Binding-site contacts:
Ligand atom O2 contacts residue ALA27 of chain 1.B at 3.2 Å (h-bond).
Ligand atom C6 contacts residue TYR176 of chain 1.B at 3.2 Å (hydrophobic).
Ligand atom O3 contacts residue LEU58 of chain 1.B at 3.2 Å.
Ligand atom C4 contacts residue TRP360 of chain 1.B at 3.7 Å (hydrophobic).
Ligand atom C6 contacts residue ASN173 of chain 1.B at 3.6 Å.
Ligand atom O3 contacts residue ASP83 of chain 1.B at 2.8 Å (salt-bridge).
Ligand atom O6 contacts residue ASN173 of chain 1.B at 2.9 Å (h-bond).
Ligand atom O2 contacts residue PRO81 of chain 1.B at 3.4 Å.
Ligand atom O5 contacts residue TYR175 of chain 1.B at 3.7 Å.
Ligand atom O2 contacts residue ASP28 of chain 1.B at 3.6 Å.
Ligand atom O3 contacts residue LYS282 of chain 1.B at 3.0 Å (salt-bridge).
Ligand atom C3 contacts residue ASP83 of chain 1.B at 3.6 Å.
Ligand atom O2 contacts residue LYS282 of chain 1.B at 3.5 Å.
Ligand atom O6 contacts residue ALA230 of chain 1.B at 3.2 Å.
Ligand atom C6 contacts residue ASP231 of chain 1.B at 2.9 Å.
Ligand atom C2 contacts residue ASP83 of chain 1.B at 3.4 Å.
Ligand atom O3 contacts residue ASN26 of chain 1.B at 2.7 Å (h-bond).
Ligand atom O3 contacts residue LEU59 of chain 1.B at 2.9 Å (h-bond).
Ligand atom C1 contacts residue TRP250 of chain 1.B at 3.6 Å (hydrophobic).
Ligand atom O2 contacts residue ASP83 of chain 1.B at 2.9 Å (salt-bridge).
Ligand atom C6 contacts residue TRP250 of chain 1.B at 3.4 Å (hydrophobic).
Ligand atom C4 contacts residue TRP250 of chain 1.B at 3.7 Å (hydrophobic).
Ligand atom O3 contacts residue ALA57 of chain 1.B at 3.6 Å.
Ligand atom C6 contacts residue ALA230 of chain 1.B at 3.6 Å (hydrophobic).
Ligand atom O3 contacts residue LYS60 of chain 1.B at 3.4 Å (salt-bridge).
Ligand atom O5 contacts residue TRP360 of chain 1.B at 3.2 Å.
Ligand atom O2 contacts residue ARG84 of chain 1.B at 2.8 Å (salt-bridge).
Ligand atom O6 contacts residue ASN234 of chain 1.B at 3.2 Å (h-bond).
Ligand atom O6 contacts residue ASP231 of chain 1.B at 2.3 Å (salt-bridge).
Ligand atom O3 contacts residue PRO81 of chain 1.B at 3.5 Å.
Ligand atom O6 contacts residue TYR176 of chain 1.B at 3.3 Å (h-bond).
Ligand atom O2 contacts residue GLU129 of chain 1.B at 2.5 Å (salt-bridge).
Ligand atom O2 contacts residue ASN26 of chain 1.B at 3.3 Å (h-bond).
Ligand atom O3 contacts residue ARG84 of chain 1.B at 3.3 Å.
Ligand atom O6 contacts residue ASN364 of chain 1.B at 3.2 Å (h-bond).
Ligand atom O5 contacts residue TRP250 of chain 1.B at 3.1 Å.
Ligand atom C5 contacts residue TRP250 of chain 1.B at 3.6 Å (hydrophobic).
Ligand atom C2 contacts residue GLU129 of chain 1.B at 3.4 Å.
Ligand atom C1 contacts residue TRP360 of chain 1.B at 3.7 Å (hydrophobic).
Ligand atom C6 contacts residue TRP360 of chain 1.B at 3.1 Å (hydrophobic).

The protein below binds the small molecule below.
Small molecule (SMILES): OC[C@H]1O[C@@H]2O[C@H]3[C@H](O)[C@@H](O)[C@@H](O[C@H]4[C@H](O)[C@@H](O)[C@@H](O[C@H]5[C@H](O)[C@@H](O)[C@@H](O[C@H]6[C@H](O)[C@@H](O)[C@@H](O[C@H]7[C@H](O)[C@@H](O)[C@@H](O[C@H]8[C@H](O)[C@@H](O)[C@@H](O[C@H]9[C@H](O)[C@@H](O)[C@@H](O[C@H]1[C@H](O)[C@H]2O)O[C@@H]9CO)O[C@@H]8CO)O[C@@H]7CO)O[C@@H]6CO)O[C@@H]5CO)O[C@@H]4CO)O[C@@H]3CO

Sequence of chain 1.B:
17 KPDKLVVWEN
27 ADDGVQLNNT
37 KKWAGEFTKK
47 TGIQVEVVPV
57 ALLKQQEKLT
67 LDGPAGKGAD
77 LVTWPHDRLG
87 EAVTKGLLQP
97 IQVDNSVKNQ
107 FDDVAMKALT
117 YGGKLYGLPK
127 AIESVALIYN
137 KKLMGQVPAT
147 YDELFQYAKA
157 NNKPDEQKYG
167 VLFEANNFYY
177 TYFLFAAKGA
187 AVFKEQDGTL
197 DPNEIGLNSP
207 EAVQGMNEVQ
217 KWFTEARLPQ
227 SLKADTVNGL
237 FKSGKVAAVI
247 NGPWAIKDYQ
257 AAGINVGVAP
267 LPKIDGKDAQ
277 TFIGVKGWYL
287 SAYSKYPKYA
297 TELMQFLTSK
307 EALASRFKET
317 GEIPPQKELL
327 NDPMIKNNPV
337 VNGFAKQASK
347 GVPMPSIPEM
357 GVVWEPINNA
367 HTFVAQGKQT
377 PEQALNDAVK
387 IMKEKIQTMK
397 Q